Sequence of chain 1.A:
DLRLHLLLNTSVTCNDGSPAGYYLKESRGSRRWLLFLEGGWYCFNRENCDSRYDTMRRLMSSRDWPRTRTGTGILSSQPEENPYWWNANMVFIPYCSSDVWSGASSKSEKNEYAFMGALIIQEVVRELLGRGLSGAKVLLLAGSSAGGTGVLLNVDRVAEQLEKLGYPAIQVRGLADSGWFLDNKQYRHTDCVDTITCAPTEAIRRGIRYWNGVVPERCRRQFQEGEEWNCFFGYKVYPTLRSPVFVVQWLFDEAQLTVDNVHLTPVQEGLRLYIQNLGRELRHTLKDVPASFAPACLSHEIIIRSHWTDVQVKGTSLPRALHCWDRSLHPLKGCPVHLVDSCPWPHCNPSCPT

The small molecule below binds the protein below.
Small molecule (SMILES): CC(=O)N[C@@H]1[C@@H](O)[C@H](O)[C@@H](CO)O[C@H]1O

Binding-site contacts:
Ligand atom C1 contacts residue VAL22 of chain 1.A at 4.3 Å (hydrophobic).
Ligand atom N2 contacts residue ASN19 of chain 1.A at 2.9 Å (h-bond).
Ligand atom C4 contacts residue ASN19 of chain 1.A at 4.2 Å.
Ligand atom C3 contacts residue ASN19 of chain 1.A at 3.8 Å.
Ligand atom O5 contacts residue SER21 of chain 1.A at 3.3 Å (h-bond).
Ligand atom C8 contacts residue ASN19 of chain 1.A at 4.4 Å.
Ligand atom O6 contacts residue LEU129 of chain 1.A at 4.1 Å.
Ligand atom C1 contacts residue SER21 of chain 1.A at 3.5 Å.
Ligand atom C5 contacts residue VAL22 of chain 1.A at 4.4 Å (hydrophobic).
Ligand atom O5 contacts residue ASN19 of chain 1.A at 2.3 Å (h-bond).
Ligand atom C6 contacts residue SER21 of chain 1.A at 4.1 Å.
Ligand atom O7 contacts residue GLU133 of chain 1.A at 3.9 Å.
Ligand atom O5 contacts residue GLU133 of chain 1.A at 4.2 Å.
Ligand atom C8 contacts residue ARG136 of chain 1.A at 4.3 Å.
Ligand atom C5 contacts residue SER21 of chain 1.A at 3.5 Å.
Ligand atom C6 contacts residue VAL22 of chain 1.A at 4.1 Å (hydrophobic).
Ligand atom C2 contacts residue ASN19 of chain 1.A at 2.5 Å.
Ligand atom O7 contacts residue ARG136 of chain 1.A at 3.6 Å (salt-bridge).
Ligand atom C1 contacts residue ASN19 of chain 1.A at 1.4 Å.
Ligand atom O5 contacts residue VAL22 of chain 1.A at 3.5 Å.
Ligand atom O6 contacts residue VAL22 of chain 1.A at 3.9 Å.
Ligand atom C7 contacts residue ASN19 of chain 1.A at 3.2 Å.
Ligand atom C1 contacts residue GLU133 of chain 1.A at 4.3 Å.
Ligand atom C5 contacts residue ASN19 of chain 1.A at 3.6 Å.
Ligand atom O7 contacts residue ASN19 of chain 1.A at 3.1 Å (h-bond).